The small molecule below binds the protein below.
Small molecule (SMILES): CC(C)C[C@H](NC(=O)CN)C(=O)N[C@H](C(=O)N[C@H](C(=O)NCC(=O)N[C@@H](CO)C(=O)N[C@@H](CC(C)C)C(=O)N[C@@H](CCCN=C(N)N)C(=O)NCC=O)C(C)C)[C@@H](C)O

Binding-site contacts:
Ligand atom CA contacts residue ASP258 of chain 5.E at 3.6 Å.
Ligand atom O contacts residue ILE39 of chain 5.E at 3.7 Å.
Ligand atom CA contacts residue ASP258 of chain 5.E at 3.7 Å.
Ligand atom NH2 contacts residue THR246 of chain 5.E at 3.0 Å (h-bond).
Ligand atom CD2 contacts residue ASP258 of chain 5.E at 3.4 Å.
Ligand atom C contacts residue ARG49 of chain 5.E at 3.6 Å.
Ligand atom NE contacts residue ARG50 of chain 5.E at 3.1 Å (salt-bridge).
Ligand atom NH1 contacts residue ASP53 of chain 5.E at 3.0 Å (salt-bridge).
Ligand atom N contacts residue PRO57 of chain 5.E at 3.5 Å.
Ligand atom N contacts residue ARG49 of chain 5.E at 3.6 Å (salt-bridge).
Ligand atom N contacts residue ASP258 of chain 5.E at 3.2 Å (salt-bridge).
Ligand atom NH1 contacts residue THR246 of chain 5.E at 3.2 Å (h-bond).
Ligand atom N contacts residue ASP258 of chain 5.E at 3.2 Å (salt-bridge).
Ligand atom O contacts residue ARG43 of chain 5.E at 2.8 Å (salt-bridge).
Ligand atom O contacts residue ARG49 of chain 5.E at 3.1 Å (salt-bridge).
Ligand atom CG2 contacts residue ASP258 of chain 5.E at 3.5 Å.
Ligand atom CB contacts residue MET259 of chain 5.E at 3.6 Å (hydrophobic).
Ligand atom C contacts residue ARG43 of chain 5.E at 3.7 Å.
Ligand atom C contacts residue ASP258 of chain 5.E at 3.7 Å.
Ligand atom OG1 contacts residue ASP258 of chain 5.E at 3.3 Å.
Ligand atom CD contacts residue ARG50 of chain 5.E at 3.3 Å.
Ligand atom CD contacts residue LEU52 of chain 5.E at 3.3 Å (hydrophobic).
Ligand atom CD2 contacts residue ARG43 of chain 5.E at 3.6 Å.
Ligand atom CB contacts residue ARG49 of chain 5.E at 3.7 Å.
Ligand atom CG contacts residue PRO57 of chain 5.E at 3.7 Å (hydrophobic).
Ligand atom CB contacts residue ASP258 of chain 5.E at 3.7 Å.
Ligand atom CZ contacts residue THR246 of chain 5.E at 3.3 Å.
Ligand atom N contacts residue ASP258 of chain 5.E at 2.8 Å (salt-bridge).
Ligand atom CB contacts residue ARG49 of chain 5.E at 3.5 Å.
Ligand atom N contacts residue ARG49 of chain 5.E at 3.7 Å.
Ligand atom N contacts residue ARG49 of chain 5.E at 3.5 Å (salt-bridge).
Ligand atom NE contacts residue ILE51 of chain 5.E at 3.7 Å.
Ligand atom CA contacts residue ASP258 of chain 5.E at 3.7 Å.
Ligand atom CD2 contacts residue ARG50 of chain 5.E at 3.6 Å.
Ligand atom O contacts residue ARG50 of chain 5.E at 3.4 Å.
Ligand atom NH2 contacts residue ASP228 of chain 5.E at 2.7 Å (salt-bridge).
Ligand atom O contacts residue ARG43 of chain 5.E at 2.8 Å (salt-bridge).
Ligand atom OG1 contacts residue MET259 of chain 5.E at 2.6 Å (h-bond).
Ligand atom CG2 contacts residue MET259 of chain 5.E at 3.7 Å (hydrophobic).
Ligand atom CB contacts residue ASP258 of chain 5.E at 3.5 Å.

Sequence of chain 5.E:
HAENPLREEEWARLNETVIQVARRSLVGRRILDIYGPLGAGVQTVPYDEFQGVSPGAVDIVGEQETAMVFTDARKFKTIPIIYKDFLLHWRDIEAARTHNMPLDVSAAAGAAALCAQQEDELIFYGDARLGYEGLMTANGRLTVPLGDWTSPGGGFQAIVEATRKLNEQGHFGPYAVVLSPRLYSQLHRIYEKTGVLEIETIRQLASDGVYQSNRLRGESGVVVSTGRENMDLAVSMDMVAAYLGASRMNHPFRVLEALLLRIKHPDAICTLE